Sequence of chain 1.A:
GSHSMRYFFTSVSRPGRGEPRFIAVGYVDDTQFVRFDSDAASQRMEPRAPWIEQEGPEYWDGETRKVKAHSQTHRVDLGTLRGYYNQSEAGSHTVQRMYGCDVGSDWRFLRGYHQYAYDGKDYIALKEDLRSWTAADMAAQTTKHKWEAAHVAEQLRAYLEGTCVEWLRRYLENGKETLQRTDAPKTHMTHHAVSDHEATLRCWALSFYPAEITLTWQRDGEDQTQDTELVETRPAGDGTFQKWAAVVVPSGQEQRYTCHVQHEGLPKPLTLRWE

A protein and the small-molecule ligand that binds it are described below.
Small molecule (SMILES): CC(C)C[C@H](NC(=O)[C@H](C)NC(=O)[C@H](CCCN=C(N)N)NC(=O)[C@@H]1CCCN1C(=O)CNC(=O)[C@H](CC1=CN=C2CC=CC=C12)NC(=O)[C@H](CC(C)C)NC(=O)[C@@H](N)Cc1ccccc1)C(=O)N[C@H](C(=O)O)C(C)C

Binding-site contacts:
Ligand atom O contacts residue LYS66 of chain 1.A at 2.9 Å (salt-bridge).
Ligand atom CD1 contacts residue VAL67 of chain 1.A at 3.5 Å (hydrophobic).
Ligand atom CG2 contacts residue THR143 of chain 1.A at 3.0 Å.
Ligand atom CB contacts residue GLU63 of chain 1.A at 3.5 Å.
Ligand atom CD1 contacts residue THR163 of chain 1.A at 3.5 Å.
Ligand atom CD1 contacts residue TYR159 of chain 1.A at 3.5 Å (hydrophobic).
Ligand atom C contacts residue TRP147 of chain 1.A at 3.5 Å (hydrophobic).
Ligand atom N contacts residue TYR171 of chain 1.A at 2.8 Å (h-bond).
Ligand atom CD2 contacts residue TYR7 of chain 1.A at 3.5 Å (hydrophobic).
Ligand atom CD2 contacts residue TYR99 of chain 1.A at 3.4 Å (hydrophobic).
Ligand atom N contacts residue TYR7 of chain 1.A at 2.8 Å (h-bond).
Ligand atom CB contacts residue TYR99 of chain 1.A at 3.5 Å (hydrophobic).
Ligand atom CD2 contacts residue PHE9 of chain 1.A at 3.6 Å (hydrophobic).
Ligand atom CG2 contacts residue TYR123 of chain 1.A at 3.1 Å (hydrophobic).
Ligand atom CA contacts residue TYR159 of chain 1.A at 3.5 Å (hydrophobic).
Ligand atom CD2 contacts residue TRP167 of chain 1.A at 3.3 Å (hydrophobic).
Ligand atom CA contacts residue GLU63 of chain 1.A at 3.6 Å.
Ligand atom O contacts residue HIS70 of chain 1.A at 3.0 Å (h-bond).
Ligand atom O contacts residue LYS146 of chain 1.A at 2.7 Å (salt-bridge).
Ligand atom CD2 contacts residue THR73 of chain 1.A at 3.5 Å.
Ligand atom CZ contacts residue LYS66 of chain 1.A at 3.4 Å.
Ligand atom CG contacts residue GLU63 of chain 1.A at 3.4 Å.
Ligand atom OXT contacts residue TYR84 of chain 1.A at 2.9 Å (h-bond).
Ligand atom N contacts residue TYR99 of chain 1.A at 3.0 Å (h-bond).
Ligand atom CG1 contacts residue ASP77 of chain 1.A at 3.1 Å.
Ligand atom OXT contacts residue THR143 of chain 1.A at 2.6 Å (h-bond).
Ligand atom CE1 contacts residue LYS66 of chain 1.A at 3.3 Å.
Ligand atom OXT contacts residue LYS146 of chain 1.A at 3.5 Å (salt-bridge).
Ligand atom CD2 contacts residue GLU63 of chain 1.A at 3.5 Å.
Ligand atom C contacts residue LYS146 of chain 1.A at 3.3 Å.
Ligand atom N contacts residue GLU63 of chain 1.A at 2.9 Å (salt-bridge).
Ligand atom O contacts residue TYR159 of chain 1.A at 2.7 Å (h-bond).
Ligand atom CA contacts residue TYR7 of chain 1.A at 3.6 Å (hydrophobic).
Ligand atom O contacts residue TRP147 of chain 1.A at 2.6 Å (h-bond).
Ligand atom CG contacts residue THR73 of chain 1.A at 3.4 Å.
Ligand atom CB contacts residue GLN155 of chain 1.A at 3.4 Å.
Ligand atom CB contacts residue ASP77 of chain 1.A at 3.4 Å.
Ligand atom CB contacts residue TRP167 of chain 1.A at 3.4 Å (hydrophobic).
Ligand atom CD1 contacts residue MET45 of chain 1.A at 3.5 Å (hydrophobic).
Ligand atom N contacts residue ASP77 of chain 1.A at 2.9 Å (salt-bridge).